This protein binds this small molecule.
Small molecule (SMILES): CC(=O)N[C@H]1[C@H](O[C@H]2[C@H](O)[C@@H](NC(C)=O)CO[C@@H]2CO)O[C@H](CO)[C@@H](O[C@@H]2O[C@H](CO)[C@@H](O)[C@H](O)[C@@H]2O)[C@@H]1O

Binding-site contacts:
Ligand atom C5 contacts residue ASN528 of chain 1.B at 3.6 Å.
Ligand atom C3 contacts residue ASN528 of chain 1.B at 3.8 Å.
Ligand atom O3 contacts residue SER402 of chain 1.B at 4.4 Å.
Ligand atom O7 contacts residue ASN528 of chain 1.B at 3.8 Å.
Ligand atom C1 contacts residue ASN528 of chain 1.B at 1.4 Å.
Ligand atom N2 contacts residue ASN528 of chain 1.B at 2.9 Å (h-bond).
Ligand atom C8 contacts residue ASP525 of chain 1.B at 3.7 Å.
Ligand atom C4 contacts residue ASN528 of chain 1.B at 4.2 Å.
Ligand atom C8 contacts residue SER402 of chain 1.B at 3.9 Å.
Ligand atom O6 contacts residue ASN528 of chain 1.B at 4.5 Å.
Ligand atom O5 contacts residue ASN528 of chain 1.B at 2.3 Å (h-bond).
Ligand atom C2 contacts residue ASN528 of chain 1.B at 2.5 Å.
Ligand atom C8 contacts residue SER527 of chain 1.B at 3.8 Å.
Ligand atom C7 contacts residue ASN528 of chain 1.B at 3.6 Å.

Sequence of chain 1.B:
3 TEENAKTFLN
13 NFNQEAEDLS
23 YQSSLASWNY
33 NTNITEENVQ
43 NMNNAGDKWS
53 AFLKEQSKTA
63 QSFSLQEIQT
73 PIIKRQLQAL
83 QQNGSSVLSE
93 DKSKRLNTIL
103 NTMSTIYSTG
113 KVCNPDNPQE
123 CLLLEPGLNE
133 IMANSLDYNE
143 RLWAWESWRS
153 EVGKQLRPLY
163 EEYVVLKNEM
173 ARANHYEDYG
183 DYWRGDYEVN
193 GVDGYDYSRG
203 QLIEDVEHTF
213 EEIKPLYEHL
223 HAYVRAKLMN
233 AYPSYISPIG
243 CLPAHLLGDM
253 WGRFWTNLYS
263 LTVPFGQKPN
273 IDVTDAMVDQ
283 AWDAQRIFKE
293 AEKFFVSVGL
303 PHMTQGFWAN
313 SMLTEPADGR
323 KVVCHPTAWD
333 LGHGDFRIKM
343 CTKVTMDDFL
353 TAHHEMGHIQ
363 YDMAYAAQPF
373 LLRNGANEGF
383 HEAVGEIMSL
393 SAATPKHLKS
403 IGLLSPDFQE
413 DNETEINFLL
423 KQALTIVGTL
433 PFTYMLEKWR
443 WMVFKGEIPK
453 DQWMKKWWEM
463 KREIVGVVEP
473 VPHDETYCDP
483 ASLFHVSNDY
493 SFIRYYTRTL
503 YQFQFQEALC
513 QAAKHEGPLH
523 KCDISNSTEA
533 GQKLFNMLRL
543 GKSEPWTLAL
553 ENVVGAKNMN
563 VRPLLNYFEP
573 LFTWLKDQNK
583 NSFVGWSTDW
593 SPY